Binding-site contacts:
Ligand atom C contacts residue ALA478 of chain 3.B at 3.7 Å (hydrophobic).
Ligand atom C contacts residue SER323 of chain 3.B at 3.2 Å.
Ligand atom O contacts residue ALA478 of chain 3.B at 2.9 Å (h-bond).
Ligand atom OXT contacts residue ALA478 of chain 3.B at 4.2 Å.
Ligand atom CA contacts residue SER323 of chain 3.B at 4.1 Å.
Ligand atom N contacts residue PHE485 of chain 3.B at 3.8 Å.
Ligand atom O contacts residue THR476 of chain 3.B at 3.9 Å.
Ligand atom OXT contacts residue SER323 of chain 3.B at 2.6 Å (h-bond).
Ligand atom O contacts residue PHE485 of chain 3.B at 3.5 Å.
Ligand atom N contacts residue GLU137 of chain 3.B at 4.2 Å.
Ligand atom OXT contacts residue LYS321 of chain 3.B at 4.2 Å.
Ligand atom N contacts residue ALA478 of chain 3.B at 4.2 Å.
Ligand atom OXT contacts residue GLY477 of chain 3.B at 2.8 Å (h-bond).
Ligand atom C contacts residue PHE485 of chain 3.B at 4.2 Å (hydrophobic).
Ligand atom O contacts residue GLY477 of chain 3.B at 3.2 Å (h-bond).
Ligand atom CB contacts residue PHE185 of chain 3.B at 3.6 Å (hydrophobic).
Ligand atom C contacts residue THR476 of chain 3.B at 4.2 Å.
Ligand atom CB contacts residue SER323 of chain 3.B at 3.8 Å.
Ligand atom CA contacts residue PHE485 of chain 3.B at 4.2 Å (hydrophobic).
Ligand atom OXT contacts residue PHE185 of chain 3.B at 4.3 Å.
Ligand atom CB contacts residue CSO322 of chain 3.B at 3.2 Å.
Ligand atom OXT contacts residue THR476 of chain 3.B at 3.7 Å.
Ligand atom CB contacts residue PHE485 of chain 3.B at 3.6 Å (hydrophobic).
Ligand atom CA contacts residue PHE185 of chain 3.B at 4.0 Å (hydrophobic).
Ligand atom C contacts residue GLY477 of chain 3.B at 3.3 Å.
Ligand atom O contacts residue SER323 of chain 3.B at 3.7 Å.

This protein binds this small molecule.
Small molecule (SMILES): C[C@H](N)C(=O)O

Sequence of chain 3.B:
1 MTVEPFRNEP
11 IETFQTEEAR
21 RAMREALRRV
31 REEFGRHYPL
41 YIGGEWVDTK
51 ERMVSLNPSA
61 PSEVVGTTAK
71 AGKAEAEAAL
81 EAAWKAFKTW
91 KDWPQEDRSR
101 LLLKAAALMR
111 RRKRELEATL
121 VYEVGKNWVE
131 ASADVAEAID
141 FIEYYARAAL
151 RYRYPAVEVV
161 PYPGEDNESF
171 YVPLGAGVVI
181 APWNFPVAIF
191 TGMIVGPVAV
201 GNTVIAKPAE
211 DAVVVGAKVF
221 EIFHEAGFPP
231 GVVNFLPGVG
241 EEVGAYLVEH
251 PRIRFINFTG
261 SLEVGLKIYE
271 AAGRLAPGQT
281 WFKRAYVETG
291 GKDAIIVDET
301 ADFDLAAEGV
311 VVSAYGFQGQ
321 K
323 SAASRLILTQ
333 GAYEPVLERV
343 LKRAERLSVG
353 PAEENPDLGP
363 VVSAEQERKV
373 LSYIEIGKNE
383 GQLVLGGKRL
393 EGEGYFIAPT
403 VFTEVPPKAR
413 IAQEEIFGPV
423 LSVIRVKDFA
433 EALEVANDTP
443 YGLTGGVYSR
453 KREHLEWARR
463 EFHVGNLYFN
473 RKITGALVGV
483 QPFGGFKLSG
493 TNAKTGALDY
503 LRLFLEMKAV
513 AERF